Sequence of chain 1.A:
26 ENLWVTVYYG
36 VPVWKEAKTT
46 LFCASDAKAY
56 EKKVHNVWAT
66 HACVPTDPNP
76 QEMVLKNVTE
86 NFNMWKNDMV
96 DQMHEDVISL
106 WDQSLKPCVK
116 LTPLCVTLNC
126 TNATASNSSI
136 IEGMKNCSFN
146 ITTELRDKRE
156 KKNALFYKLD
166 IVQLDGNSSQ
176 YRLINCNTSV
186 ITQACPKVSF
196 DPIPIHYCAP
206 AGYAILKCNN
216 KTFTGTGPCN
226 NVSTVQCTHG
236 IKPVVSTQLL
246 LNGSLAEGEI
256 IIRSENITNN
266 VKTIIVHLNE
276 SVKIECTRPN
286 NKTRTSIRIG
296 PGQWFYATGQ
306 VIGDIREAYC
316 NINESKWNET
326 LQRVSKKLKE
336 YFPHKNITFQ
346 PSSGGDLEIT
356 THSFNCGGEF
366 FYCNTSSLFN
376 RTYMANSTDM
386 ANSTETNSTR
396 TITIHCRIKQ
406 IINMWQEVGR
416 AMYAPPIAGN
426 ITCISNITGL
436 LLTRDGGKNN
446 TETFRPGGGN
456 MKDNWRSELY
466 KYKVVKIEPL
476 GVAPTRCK

Binding-site contacts:
Ligand atom C8 contacts residue ASP196 of chain 1.A at 3.4 Å.
Ligand atom C2 contacts residue ILE429 of chain 1.A at 3.8 Å (hydrophobic).
Ligand atom O5 contacts residue ASN247 of chain 1.A at 2.3 Å (h-bond).
Ligand atom N2 contacts residue SER430 of chain 1.A at 4.2 Å.
Ligand atom C2 contacts residue ASN247 of chain 1.A at 2.5 Å.
Ligand atom N2 contacts residue ILE429 of chain 1.A at 4.0 Å.
Ligand atom O6 contacts residue CYS428 of chain 1.A at 4.0 Å.
Ligand atom O7 contacts residue PRO197 of chain 1.A at 4.1 Å.
Ligand atom C8 contacts residue ASN247 of chain 1.A at 4.3 Å.
Ligand atom C7 contacts residue ASP196 of chain 1.A at 4.1 Å.
Ligand atom C7 contacts residue ASN247 of chain 1.A at 3.3 Å.
Ligand atom O3 contacts residue ASP196 of chain 1.A at 2.2 Å (salt-bridge).
Ligand atom C7 contacts residue ASN431 of chain 1.A at 3.4 Å.
Ligand atom C8 contacts residue SER430 of chain 1.A at 4.1 Å.
Ligand atom C8 contacts residue ASN431 of chain 1.A at 3.1 Å.
Ligand atom C7 contacts residue SER430 of chain 1.A at 3.4 Å.
Ligand atom O7 contacts residue ILE429 of chain 1.A at 4.1 Å.
Ligand atom C7 contacts residue NAG1 of chain 1.AA at 4.1 Å.
Ligand atom N2 contacts residue NAG1 of chain 1.AA at 3.9 Å.
Ligand atom C1 contacts residue ASN247 of chain 1.A at 1.4 Å.
Ligand atom O2 contacts residue ASP196 of chain 1.A at 4.3 Å.
Ligand atom O4 contacts residue SER194 of chain 1.A at 4.1 Å.
Ligand atom C7 contacts residue ILE429 of chain 1.A at 4.1 Å (hydrophobic).
Ligand atom C5 contacts residue ASN247 of chain 1.A at 3.6 Å.
Ligand atom O7 contacts residue ASP196 of chain 1.A at 3.9 Å.
Ligand atom C8 contacts residue NAG1 of chain 1.AA at 3.2 Å.
Ligand atom O6 contacts residue CYS361 of chain 1.A at 3.6 Å.
Ligand atom C8 contacts residue PRO197 of chain 1.A at 3.9 Å (hydrophobic).
Ligand atom O7 contacts residue ASN247 of chain 1.A at 2.6 Å (h-bond).
Ligand atom C2 contacts residue SER430 of chain 1.A at 4.1 Å.
Ligand atom O7 contacts residue SER430 of chain 1.A at 2.3 Å (h-bond).
Ligand atom O3 contacts residue SER194 of chain 1.A at 3.8 Å.
Ligand atom C3 contacts residue ASN247 of chain 1.A at 3.7 Å.
Ligand atom C3 contacts residue ASP196 of chain 1.A at 3.4 Å.
Ligand atom C2 contacts residue ASP196 of chain 1.A at 3.9 Å.
Ligand atom O7 contacts residue ASN431 of chain 1.A at 2.8 Å (h-bond).
Ligand atom C3 contacts residue ILE429 of chain 1.A at 3.8 Å (hydrophobic).
Ligand atom O3 contacts residue ILE429 of chain 1.A at 2.8 Å (h-bond).
Ligand atom C4 contacts residue ASN247 of chain 1.A at 4.2 Å.
Ligand atom N2 contacts residue ASN247 of chain 1.A at 2.9 Å (h-bond).

A small-molecule ligand and the protein it binds are described below.
Small molecule (SMILES): CC(=O)N[C@H]1[C@H](O[C@H]2[C@H](O)[C@@H](NC(C)=O)CO[C@@H]2CO)O[C@H](CO)[C@@H](O[C@@H]2O[C@H](CO[C@H]3O[C@H](CO)[C@@H](O)[C@H](O)[C@@H]3O)[C@@H](O)[C@H](O[C@H]3O[C@H](CO)[C@@H](O)[C@H](O)[C@@H]3O)[C@@H]2O)[C@@H]1O